Binding-site contacts:
Ligand atom C01 contacts residue ILE195 of chain 1.A at 3.9 Å (hydrophobic).
Ligand atom C21 contacts residue TRP150 of chain 1.A at 3.7 Å (hydrophobic).
Ligand atom C11 contacts residue ARG59 of chain 1.E at 3.4 Å.
Ligand atom C16 contacts residue TRP57 of chain 1.E at 3.4 Å (hydrophobic).
Ligand atom C14 contacts residue ILE38 of chain 1.E at 3.7 Å (hydrophobic).
Ligand atom C04 contacts residue TRP57 of chain 1.E at 4.2 Å (hydrophobic).
Ligand atom C19 contacts residue TRP150 of chain 1.A at 3.2 Å (hydrophobic).
Ligand atom C12 contacts residue ARG59 of chain 1.E at 3.6 Å.
Ligand atom C15 contacts residue TRP57 of chain 1.E at 3.7 Å (hydrophobic).
Ligand atom C09 contacts residue ILE38 of chain 1.E at 3.9 Å (hydrophobic).
Ligand atom N05 contacts residue TRP57 of chain 1.E at 3.6 Å.
Ligand atom O07 contacts residue TYR58 of chain 1.E at 4.4 Å.
Ligand atom C12 contacts residue ILE38 of chain 1.E at 4.2 Å (hydrophobic).
Ligand atom C13 contacts residue TRP57 of chain 1.E at 4.0 Å (hydrophobic).
Ligand atom C10 contacts residue ARG59 of chain 1.E at 3.8 Å.
Ligand atom C08 contacts residue TYR120 of chain 1.E at 4.2 Å (hydrophobic).
Ligand atom C06 contacts residue TYR120 of chain 1.E at 4.0 Å (hydrophobic).
Ligand atom N17 contacts residue PHE193 of chain 1.A at 4.3 Å.
Ligand atom C18 contacts residue ASN95 of chain 1.A at 3.9 Å.
Ligand atom C08 contacts residue TRP57 of chain 1.E at 4.2 Å (hydrophobic).
Ligand atom O07 contacts residue TYR120 of chain 1.E at 3.9 Å.
Ligand atom C10 contacts residue ILE38 of chain 1.E at 3.5 Å (hydrophobic).
Ligand atom C21 contacts residue TYR201 of chain 1.A at 3.6 Å (hydrophobic).
Ligand atom O07 contacts residue TRP150 of chain 1.A at 4.3 Å.
Ligand atom C11 contacts residue ILE38 of chain 1.E at 3.7 Å (hydrophobic).
Ligand atom C12 contacts residue TYR58 of chain 1.E at 4.3 Å (hydrophobic).
Ligand atom C06 contacts residue TRP57 of chain 1.E at 3.5 Å (hydrophobic).
Ligand atom C20 contacts residue TYR120 of chain 1.E at 4.0 Å (hydrophobic).
Ligand atom C22 contacts residue TRP150 of chain 1.A at 4.2 Å (hydrophobic).
Ligand atom C01 contacts residue ARG59 of chain 1.E at 3.8 Å.
Ligand atom C22 contacts residue TYR201 of chain 1.A at 3.5 Å (hydrophobic).
Ligand atom C12 contacts residue ASP36 of chain 1.E at 4.3 Å.
Ligand atom C13 contacts residue TYR58 of chain 1.E at 3.9 Å (hydrophobic).
Ligand atom C14 contacts residue ARG59 of chain 1.E at 3.7 Å.
Ligand atom C13 contacts residue ARG59 of chain 1.E at 4.2 Å.
Ligand atom O07 contacts residue TRP57 of chain 1.E at 3.6 Å.
Ligand atom C02 contacts residue ILE195 of chain 1.A at 3.7 Å (hydrophobic).
Ligand atom C11 contacts residue ASP36 of chain 1.E at 4.1 Å.
Ligand atom C20 contacts residue TRP150 of chain 1.A at 3.9 Å (hydrophobic).
Ligand atom C18 contacts residue TRP150 of chain 1.A at 3.7 Å (hydrophobic).

Sequence of chain 1.E:
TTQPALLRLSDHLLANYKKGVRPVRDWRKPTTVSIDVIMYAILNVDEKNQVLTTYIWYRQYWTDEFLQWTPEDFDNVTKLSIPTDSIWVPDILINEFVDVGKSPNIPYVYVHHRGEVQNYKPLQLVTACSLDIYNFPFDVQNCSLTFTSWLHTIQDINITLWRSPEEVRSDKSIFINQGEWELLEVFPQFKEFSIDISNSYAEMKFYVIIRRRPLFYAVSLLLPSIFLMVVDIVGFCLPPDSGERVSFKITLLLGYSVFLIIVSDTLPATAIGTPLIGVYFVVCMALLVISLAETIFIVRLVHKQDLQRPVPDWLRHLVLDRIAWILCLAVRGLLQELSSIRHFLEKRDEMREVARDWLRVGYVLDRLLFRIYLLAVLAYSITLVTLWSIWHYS

The protein below binds the small molecule below.
Small molecule (SMILES): O=C1c2cccc3c2[C@H](CCC3)CN1[C@@H]1CN2CCC1CC2

Sequence of chain 1.A:
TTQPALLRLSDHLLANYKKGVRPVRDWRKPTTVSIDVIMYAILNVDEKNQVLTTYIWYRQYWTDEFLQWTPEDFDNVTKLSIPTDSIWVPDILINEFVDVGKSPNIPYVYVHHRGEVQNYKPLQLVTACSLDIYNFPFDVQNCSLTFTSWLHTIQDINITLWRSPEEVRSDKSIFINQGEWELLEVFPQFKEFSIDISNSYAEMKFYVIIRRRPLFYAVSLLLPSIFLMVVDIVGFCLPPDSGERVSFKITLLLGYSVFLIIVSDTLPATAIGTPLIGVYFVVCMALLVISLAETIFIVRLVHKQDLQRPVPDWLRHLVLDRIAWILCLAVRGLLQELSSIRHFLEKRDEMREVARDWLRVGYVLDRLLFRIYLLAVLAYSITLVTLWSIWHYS